Sequence of chain 20.D:
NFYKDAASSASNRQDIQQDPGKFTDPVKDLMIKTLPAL

Binding-site contacts:
Ligand atom O6 contacts residue LYS58 of chain 20.D at 4.2 Å.
Ligand atom O6 contacts residue TRP38 of chain 20.B at 3.7 Å.
Ligand atom C4 contacts residue TRP38 of chain 20.B at 4.1 Å (hydrophobic).
Ligand atom N3 contacts residue TRP38 of chain 20.B at 4.3 Å.
Ligand atom N1 contacts residue LYS58 of chain 20.D at 4.0 Å.
Ligand atom N9 contacts residue TRP38 of chain 20.B at 4.4 Å.
Ligand atom C2 contacts residue TRP38 of chain 20.B at 4.2 Å (hydrophobic).
Ligand atom N7 contacts residue TRP38 of chain 20.B at 3.7 Å.
Ligand atom C8 contacts residue TRP38 of chain 20.B at 4.1 Å (hydrophobic).
Ligand atom N1 contacts residue TRP38 of chain 20.B at 4.1 Å.
Ligand atom C6 contacts residue TRP38 of chain 20.B at 3.9 Å (hydrophobic).
Ligand atom C5 contacts residue TRP38 of chain 20.B at 3.9 Å (hydrophobic).

A protein and the small-molecule ligand that binds it are described below.
Small molecule (SMILES): Nc1nc2[nH]cnc2c(=O)[nH]1

Sequence of chain 20.B:
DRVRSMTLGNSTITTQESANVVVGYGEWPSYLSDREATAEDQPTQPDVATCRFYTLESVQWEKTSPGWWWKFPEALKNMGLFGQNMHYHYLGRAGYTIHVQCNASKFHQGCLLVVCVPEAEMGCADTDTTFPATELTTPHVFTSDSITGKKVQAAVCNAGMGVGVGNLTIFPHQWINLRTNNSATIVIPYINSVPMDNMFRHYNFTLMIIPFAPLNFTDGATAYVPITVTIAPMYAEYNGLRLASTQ